Binding-site contacts:
Ligand atom C4 contacts residue TRP379 of chain 1.A at 3.8 Å (hydrophobic).
Ligand atom O12 contacts residue HIS395 of chain 1.A at 3.3 Å.
Ligand atom C5 contacts residue TRP381 of chain 1.B at 3.6 Å (hydrophobic).
Ligand atom C5 contacts residue ALA380 of chain 1.B at 3.6 Å (hydrophobic).
Ligand atom O11 contacts residue GLU397 of chain 1.A at 3.2 Å (salt-bridge).
Ligand atom O11 contacts residue TRP8 of chain 1.A at 4.2 Å.
Ligand atom N10 contacts residue HIS395 of chain 1.A at 3.8 Å.
Ligand atom C7 contacts residue PHE394 of chain 1.A at 3.3 Å (hydrophobic).
Ligand atom O11 contacts residue GLN396 of chain 1.A at 3.2 Å.
Ligand atom C5 contacts residue TRP379 of chain 1.A at 3.6 Å (hydrophobic).
Ligand atom C5 contacts residue SER36 of chain 1.B at 3.7 Å.
Ligand atom N2 contacts residue ARG299 of chain 1.B at 3.5 Å (salt-bridge).
Ligand atom O11 contacts residue TRP379 of chain 1.A at 4.1 Å.
Ligand atom O11 contacts residue HIS395 of chain 1.A at 3.8 Å.
Ligand atom C6 contacts residue SER36 of chain 1.B at 3.2 Å.
Ligand atom N10 contacts residue TRP8 of chain 1.A at 4.0 Å.
Ligand atom C4 contacts residue TRP381 of chain 1.B at 3.5 Å (hydrophobic).
Ligand atom C9 contacts residue TRP381 of chain 1.B at 3.9 Å (hydrophobic).
Ligand atom C7 contacts residue SER36 of chain 1.B at 4.1 Å.
Ligand atom O11 contacts residue SER36 of chain 1.B at 3.9 Å.
Ligand atom O12 contacts residue PHE394 of chain 1.A at 3.3 Å (h-bond).
Ligand atom BR contacts residue TRP381 of chain 1.B at 3.5 Å.
Ligand atom C3 contacts residue PHE394 of chain 1.A at 3.6 Å (hydrophobic).
Ligand atom O12 contacts residue GLN396 of chain 1.A at 4.0 Å.
Ligand atom O12 contacts residue TRP8 of chain 1.A at 3.4 Å.
Ligand atom C3 contacts residue TRP381 of chain 1.B at 4.0 Å (hydrophobic).
Ligand atom N2 contacts residue PHE394 of chain 1.A at 3.5 Å.
Ligand atom C6 contacts residue PHE394 of chain 1.A at 3.8 Å (hydrophobic).
Ligand atom O11 contacts residue PHE394 of chain 1.A at 3.5 Å (h-bond).
Ligand atom N1 contacts residue PHE394 of chain 1.A at 3.8 Å.
Ligand atom N10 contacts residue GLN396 of chain 1.A at 4.0 Å.
Ligand atom C8 contacts residue PHE394 of chain 1.A at 3.7 Å (hydrophobic).
Ligand atom C9 contacts residue PHE394 of chain 1.A at 4.1 Å (hydrophobic).
Ligand atom C3 contacts residue ARG299 of chain 1.B at 4.0 Å.
Ligand atom N10 contacts residue PHE394 of chain 1.A at 3.1 Å (h-bond).
Ligand atom C7 contacts residue TRP379 of chain 1.A at 4.0 Å (hydrophobic).
Ligand atom BR contacts residue ALA380 of chain 1.B at 4.0 Å.
Ligand atom C4 contacts residue ALA380 of chain 1.B at 3.6 Å (hydrophobic).
Ligand atom BR contacts residue ARG299 of chain 1.B at 3.8 Å.
Ligand atom C6 contacts residue TRP379 of chain 1.A at 3.4 Å (hydrophobic).

Sequence of chain 1.A:
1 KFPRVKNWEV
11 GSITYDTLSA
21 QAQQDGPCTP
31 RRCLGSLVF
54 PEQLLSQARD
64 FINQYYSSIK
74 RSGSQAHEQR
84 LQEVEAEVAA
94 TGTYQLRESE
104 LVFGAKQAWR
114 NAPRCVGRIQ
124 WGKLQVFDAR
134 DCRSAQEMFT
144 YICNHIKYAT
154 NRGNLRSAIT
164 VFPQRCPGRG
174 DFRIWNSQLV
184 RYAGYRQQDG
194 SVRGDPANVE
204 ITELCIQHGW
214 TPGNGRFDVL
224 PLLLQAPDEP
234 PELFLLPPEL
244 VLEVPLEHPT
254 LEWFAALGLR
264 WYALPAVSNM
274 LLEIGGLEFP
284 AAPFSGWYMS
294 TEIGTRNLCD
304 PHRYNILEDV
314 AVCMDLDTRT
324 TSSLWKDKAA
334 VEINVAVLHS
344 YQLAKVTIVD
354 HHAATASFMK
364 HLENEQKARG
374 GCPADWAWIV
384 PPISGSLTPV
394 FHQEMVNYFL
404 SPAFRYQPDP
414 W

This protein binds this small molecule.
Small molecule (SMILES): O=[N+]([O-])c1cccc2c(Br)n[nH]c12

Sequence of chain 1.B:
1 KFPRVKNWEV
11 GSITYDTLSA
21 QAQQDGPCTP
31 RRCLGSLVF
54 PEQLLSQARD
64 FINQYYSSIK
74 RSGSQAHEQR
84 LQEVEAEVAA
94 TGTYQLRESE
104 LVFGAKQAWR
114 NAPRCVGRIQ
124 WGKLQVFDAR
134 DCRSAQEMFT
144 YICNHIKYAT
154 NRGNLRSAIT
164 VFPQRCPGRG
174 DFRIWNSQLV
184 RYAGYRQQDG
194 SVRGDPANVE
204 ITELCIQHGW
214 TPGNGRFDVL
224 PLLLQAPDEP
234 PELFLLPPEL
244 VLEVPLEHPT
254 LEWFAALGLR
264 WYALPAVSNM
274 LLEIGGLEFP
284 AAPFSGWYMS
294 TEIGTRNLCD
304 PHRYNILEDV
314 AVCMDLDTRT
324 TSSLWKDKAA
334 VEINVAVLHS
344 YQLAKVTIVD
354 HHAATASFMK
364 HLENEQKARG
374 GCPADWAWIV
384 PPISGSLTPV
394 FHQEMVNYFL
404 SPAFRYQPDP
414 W